Binding-site contacts:
Ligand atom C7 contacts residue ASN328 of chain 1.A at 3.7 Å.
Ligand atom C1 contacts residue ASN328 of chain 1.A at 1.6 Å.
Ligand atom O5 contacts residue ASN328 of chain 1.A at 2.3 Å (h-bond).
Ligand atom N2 contacts residue ASN328 of chain 1.A at 3.1 Å (h-bond).
Ligand atom C2 contacts residue ASN328 of chain 1.A at 2.7 Å.
Ligand atom C8 contacts residue TYR327 of chain 1.A at 4.0 Å (hydrophobic).
Ligand atom C3 contacts residue ASN328 of chain 1.A at 3.9 Å.
Ligand atom C5 contacts residue ASN328 of chain 1.A at 3.7 Å.
Ligand atom C7 contacts residue TYR327 of chain 1.A at 4.3 Å (hydrophobic).
Ligand atom N2 contacts residue TYR327 of chain 1.A at 4.0 Å.
Ligand atom C8 contacts residue HIS44 of chain 1.A at 3.8 Å.
Ligand atom C4 contacts residue ASN328 of chain 1.A at 4.2 Å.
Ligand atom O7 contacts residue ASN328 of chain 1.A at 3.9 Å.

Sequence of chain 1.A:
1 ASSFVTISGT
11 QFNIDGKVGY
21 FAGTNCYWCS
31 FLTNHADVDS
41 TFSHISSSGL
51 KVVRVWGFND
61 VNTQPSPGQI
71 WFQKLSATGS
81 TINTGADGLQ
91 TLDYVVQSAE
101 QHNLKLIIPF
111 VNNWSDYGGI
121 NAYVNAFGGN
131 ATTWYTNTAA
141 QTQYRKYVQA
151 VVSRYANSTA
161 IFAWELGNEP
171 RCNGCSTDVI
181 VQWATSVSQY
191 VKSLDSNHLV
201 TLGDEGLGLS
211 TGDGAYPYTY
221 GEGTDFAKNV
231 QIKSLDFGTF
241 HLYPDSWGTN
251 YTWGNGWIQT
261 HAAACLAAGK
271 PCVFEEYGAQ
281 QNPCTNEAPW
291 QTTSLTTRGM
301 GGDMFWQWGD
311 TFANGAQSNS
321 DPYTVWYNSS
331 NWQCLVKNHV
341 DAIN

This protein binds this small molecule.
Small molecule (SMILES): CC(=O)N[C@@H]1[C@@H](O)[C@H](O)[C@@H](CO)O[C@H]1O